Sequence of chain 1.C:
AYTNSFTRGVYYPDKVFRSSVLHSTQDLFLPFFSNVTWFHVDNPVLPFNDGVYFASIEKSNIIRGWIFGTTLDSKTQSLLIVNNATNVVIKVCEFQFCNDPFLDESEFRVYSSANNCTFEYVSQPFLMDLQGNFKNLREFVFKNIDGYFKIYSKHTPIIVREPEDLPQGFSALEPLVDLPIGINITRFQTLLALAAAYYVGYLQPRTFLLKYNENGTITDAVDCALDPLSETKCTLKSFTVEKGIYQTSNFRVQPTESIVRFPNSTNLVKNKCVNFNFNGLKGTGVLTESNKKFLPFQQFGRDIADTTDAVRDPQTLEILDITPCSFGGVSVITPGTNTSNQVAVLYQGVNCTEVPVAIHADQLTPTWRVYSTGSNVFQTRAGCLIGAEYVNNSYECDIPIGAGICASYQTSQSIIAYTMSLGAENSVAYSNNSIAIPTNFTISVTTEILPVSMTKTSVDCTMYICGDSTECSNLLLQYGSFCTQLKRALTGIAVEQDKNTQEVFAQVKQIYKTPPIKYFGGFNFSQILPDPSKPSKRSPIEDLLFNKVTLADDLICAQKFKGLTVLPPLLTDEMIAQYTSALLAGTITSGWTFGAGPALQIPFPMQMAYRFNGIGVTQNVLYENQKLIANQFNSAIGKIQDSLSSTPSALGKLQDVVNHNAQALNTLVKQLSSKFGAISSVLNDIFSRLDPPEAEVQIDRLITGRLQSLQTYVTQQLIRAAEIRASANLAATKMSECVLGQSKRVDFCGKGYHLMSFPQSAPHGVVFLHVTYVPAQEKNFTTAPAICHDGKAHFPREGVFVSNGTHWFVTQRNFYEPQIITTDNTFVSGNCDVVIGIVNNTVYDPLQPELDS

Binding-site contacts:
Ligand atom C7 contacts residue TYR19 of chain 1.C at 3.9 Å (hydrophobic).
Ligand atom N2 contacts residue TYR19 of chain 1.C at 3.9 Å.
Ligand atom O7 contacts residue TYR19 of chain 1.C at 2.9 Å.
Ligand atom O7 contacts residue ASN52 of chain 1.C at 3.5 Å (h-bond).
Ligand atom C5 contacts residue ASN52 of chain 1.C at 3.6 Å.
Ligand atom C7 contacts residue ASN52 of chain 1.C at 3.0 Å.
Ligand atom N2 contacts residue ASN52 of chain 1.C at 3.0 Å (h-bond).
Ligand atom C1 contacts residue ASN52 of chain 1.C at 1.4 Å.
Ligand atom C2 contacts residue ASN52 of chain 1.C at 2.5 Å.
Ligand atom C3 contacts residue ASN52 of chain 1.C at 3.8 Å.
Ligand atom O5 contacts residue ASN52 of chain 1.C at 2.3 Å (h-bond).
Ligand atom C8 contacts residue ASN52 of chain 1.C at 3.3 Å.
Ligand atom C4 contacts residue ASN52 of chain 1.C at 4.2 Å.

A small-molecule ligand and the protein it binds are described below.
Small molecule (SMILES): CC(=O)N[C@@H]1[C@@H](O)[C@H](O)[C@@H](CO)O[C@H]1O